A protein and the small-molecule ligand that binds it are described below.
Small molecule (SMILES): O=c1[nH]cnc2c1ncn2[C@@H]1O[C@H](COP(=O)(O)O)[C@@H](O)[C@H]1O

Sequence of chain 1.B:
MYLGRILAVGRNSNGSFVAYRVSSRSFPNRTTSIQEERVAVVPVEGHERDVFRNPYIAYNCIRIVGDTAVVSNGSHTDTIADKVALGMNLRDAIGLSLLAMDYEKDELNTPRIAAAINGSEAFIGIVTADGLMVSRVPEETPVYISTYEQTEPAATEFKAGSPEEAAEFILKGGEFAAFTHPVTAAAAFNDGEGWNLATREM

Binding-site contacts:
Ligand atom N7 contacts residue ARG50 of chain 1.B at 2.9 Å (salt-bridge).
Ligand atom O1P contacts residue ARG45 of chain 1.B at 3.3 Å (salt-bridge).
Ligand atom C6 contacts residue ARG25 of chain 1.B at 3.4 Å.
Ligand atom N9 contacts residue ARG25 of chain 1.B at 3.3 Å (salt-bridge).
Ligand atom O1P contacts residue TYR22 of chain 1.B at 2.6 Å (h-bond).
Ligand atom O4' contacts residue ASP126 of chain 1.B at 3.4 Å (salt-bridge).
Ligand atom O6 contacts residue TYR79 of chain 1.B at 2.5 Å (h-bond).
Ligand atom C2 contacts residue GLU124 of chain 1.B at 3.3 Å.
Ligand atom O2P contacts residue ARG25 of chain 1.B at 3.0 Å (salt-bridge).
Ligand atom O2P contacts residue SER44 of chain 1.B at 2.7 Å (h-bond).
Ligand atom O4' contacts residue TYR168 of chain 1.B at 3.1 Å (h-bond).
Ligand atom O2' contacts residue ASP126 of chain 1.B at 2.9 Å (salt-bridge).
Ligand atom O2' contacts residue ASN74 of chain 1.B at 2.8 Å (h-bond).
Ligand atom O6 contacts residue ARG25 of chain 1.B at 3.5 Å.
Ligand atom C2' contacts residue ASN74 of chain 1.B at 3.2 Å.
Ligand atom C5 contacts residue ARG25 of chain 1.B at 3.4 Å.
Ligand atom N7 contacts residue ARG25 of chain 1.B at 3.5 Å.
Ligand atom C2 contacts residue ASN93 of chain 1.B at 3.3 Å.
Ligand atom O3P contacts residue SER46 of chain 1.B at 2.6 Å (h-bond).
Ligand atom C4 contacts residue ARG25 of chain 1.B at 3.4 Å.
Ligand atom O5' contacts residue SER46 of chain 1.B at 3.4 Å (h-bond).
Ligand atom O3' contacts residue ASN74 of chain 1.B at 3.4 Å (h-bond).
Ligand atom O3P contacts residue ARG45 of chain 1.B at 3.5 Å.
Ligand atom N1 contacts residue TYR76 of chain 1.B at 3.3 Å (h-bond).
Ligand atom C4' contacts residue ASP126 of chain 1.B at 3.5 Å.
Ligand atom P contacts residue SER46 of chain 1.B at 3.5 Å.
Ligand atom O2P contacts residue ARG45 of chain 1.B at 2.9 Å (salt-bridge).
Ligand atom O2P contacts residue TYR22 of chain 1.B at 2.8 Å (h-bond).
Ligand atom N1 contacts residue ASN93 of chain 1.B at 3.0 Å (h-bond).
Ligand atom O4' contacts residue ARG25 of chain 1.B at 3.0 Å (salt-bridge).
Ligand atom C5' contacts residue TYR168 of chain 1.B at 3.4 Å (hydrophobic).
Ligand atom N1 contacts residue TYR79 of chain 1.B at 3.5 Å (h-bond).
Ligand atom P contacts residue TYR22 of chain 1.B at 3.3 Å.
Ligand atom C6 contacts residue ARG50 of chain 1.B at 3.5 Å.
Ligand atom C6 contacts residue TYR76 of chain 1.B at 3.4 Å (hydrophobic).
Ligand atom C1' contacts residue ASP126 of chain 1.B at 3.4 Å.
Ligand atom C6 contacts residue TYR79 of chain 1.B at 3.4 Å (hydrophobic).
Ligand atom N3 contacts residue GLU124 of chain 1.B at 2.8 Å (salt-bridge).
Ligand atom C2 contacts residue TYR76 of chain 1.B at 3.4 Å (hydrophobic).
Ligand atom O6 contacts residue ARG50 of chain 1.B at 2.8 Å (salt-bridge).